Sequence of chain 1.A:
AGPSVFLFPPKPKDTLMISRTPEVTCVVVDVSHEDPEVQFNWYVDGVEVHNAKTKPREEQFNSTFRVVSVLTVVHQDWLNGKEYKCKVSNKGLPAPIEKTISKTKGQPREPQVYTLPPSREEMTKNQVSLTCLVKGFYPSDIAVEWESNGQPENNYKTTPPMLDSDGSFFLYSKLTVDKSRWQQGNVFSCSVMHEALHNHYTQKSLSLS

The small molecule below binds the protein below.
Small molecule (SMILES): CC(=O)N[C@H]1[C@H](O[C@H]2[C@H](O)[C@@H](NC(C)=O)CO[C@@H]2CO[C@@H]2O[C@@H](C)[C@@H](O)[C@@H](O)[C@@H]2O)O[C@H](CO)[C@@H](O[C@@H]2O[C@H](CO[C@H]3O[C@H](CO)[C@@H](O)[C@H](O)[C@@H]3O[C@@H]3O[C@H](CO)[C@@H](O)[C@H](O)[C@H]3NC(C)=O)[C@@H](O)[C@H](O[C@H]3O[C@H](CO)[C@@H](O)[C@H](O)[C@@H]3O[C@@H]3O[C@H](CO)[C@@H](O)[C@H](O)[C@H]3NC(C)=O)[C@@H]2O)[C@@H]1O

Binding-site contacts:
Ligand atom C2 contacts residue ASN73 of chain 1.A at 2.4 Å.
Ligand atom C6 contacts residue PHE19 of chain 1.A at 3.6 Å (hydrophobic).
Ligand atom N2 contacts residue ASP41 of chain 1.A at 2.8 Å (salt-bridge).
Ligand atom C6 contacts residue PHE19 of chain 1.A at 3.8 Å (hydrophobic).
Ligand atom O6 contacts residue PHE19 of chain 1.A at 3.4 Å.
Ligand atom C3 contacts residue PHE17 of chain 1.A at 3.7 Å (hydrophobic).
Ligand atom C2 contacts residue ASP41 of chain 1.A at 3.6 Å.
Ligand atom C8 contacts residue ASP41 of chain 1.A at 3.6 Å.
Ligand atom C7 contacts residue ARG77 of chain 1.A at 3.4 Å.
Ligand atom O5 contacts residue PHE17 of chain 1.A at 3.5 Å.
Ligand atom C8 contacts residue ARG77 of chain 1.A at 3.4 Å.
Ligand atom N2 contacts residue ASN73 of chain 1.A at 2.9 Å (h-bond).
Ligand atom C6 contacts residue THR36 of chain 1.A at 3.7 Å.
Ligand atom O7 contacts residue ARG77 of chain 1.A at 2.7 Å (salt-bridge).
Ligand atom C1 contacts residue THR75 of chain 1.A at 3.6 Å.
Ligand atom O3 contacts residue ASP41 of chain 1.A at 3.8 Å.
Ligand atom C1 contacts residue PHE17 of chain 1.A at 3.8 Å (hydrophobic).
Ligand atom O4 contacts residue VAL40 of chain 1.A at 3.5 Å.
Ligand atom O6 contacts residue PHE17 of chain 1.A at 3.5 Å.
Ligand atom C8 contacts residue PHE17 of chain 1.A at 3.7 Å (hydrophobic).
Ligand atom C7 contacts residue ASN73 of chain 1.A at 3.2 Å.
Ligand atom C3 contacts residue LYS22 of chain 1.A at 3.6 Å.
Ligand atom O3 contacts residue LYS22 of chain 1.A at 2.8 Å (salt-bridge).
Ligand atom C6 contacts residue PHE17 of chain 1.A at 3.5 Å (hydrophobic).
Ligand atom O4 contacts residue LYS22 of chain 1.A at 2.9 Å (salt-bridge).
Ligand atom O7 contacts residue VAL40 of chain 1.A at 3.4 Å.
Ligand atom O7 contacts residue ASN73 of chain 1.A at 3.2 Å (h-bond).
Ligand atom C2 contacts residue PHE17 of chain 1.A at 3.5 Å (hydrophobic).
Ligand atom C3 contacts residue ASN73 of chain 1.A at 3.7 Å.
Ligand atom C4 contacts residue LYS22 of chain 1.A at 3.7 Å.
Ligand atom C7 contacts residue ASP41 of chain 1.A at 3.7 Å.
Ligand atom C6 contacts residue GLN71 of chain 1.A at 3.6 Å.
Ligand atom C5 contacts residue ASN73 of chain 1.A at 3.6 Å.
Ligand atom C2 contacts residue VAL40 of chain 1.A at 3.8 Å (hydrophobic).
Ligand atom C1 contacts residue ASN73 of chain 1.A at 1.4 Å.
Ligand atom O5 contacts residue ASN73 of chain 1.A at 2.3 Å (h-bond).
Ligand atom O5 contacts residue VAL40 of chain 1.A at 3.9 Å.
Ligand atom C4 contacts residue PHE17 of chain 1.A at 3.8 Å (hydrophobic).
Ligand atom C5 contacts residue PHE19 of chain 1.A at 3.7 Å (hydrophobic).
Ligand atom C3 contacts residue ASP41 of chain 1.A at 3.6 Å.